Binding-site contacts:
Ligand atom O2 contacts residue ASN96 of chain 1.C at 2.8 Å (h-bond).
Ligand atom N2 contacts residue CYS8 of chain 1.C at 3.5 Å (h-bond).
Ligand atom O4 contacts residue HIS98 of chain 1.C at 2.8 Å (h-bond).
Ligand atom O11 contacts residue GLN90 of chain 1.C at 3.5 Å.
Ligand atom O11 contacts residue THR91 of chain 1.C at 3.0 Å (h-bond).
Ligand atom C3 contacts residue VAL92 of chain 1.C at 3.7 Å (hydrophobic).
Ligand atom O12 contacts residue PHE5 of chain 1.C at 3.4 Å.
Ligand atom C4 contacts residue ASN27 of chain 1.C at 3.5 Å.
Ligand atom O11 contacts residue VAL92 of chain 1.C at 3.0 Å (h-bond).
Ligand atom P contacts residue THR91 of chain 1.C at 3.0 Å.
Ligand atom C4 contacts residue LEU37 of chain 1.C at 3.6 Å (hydrophobic).
Ligand atom C17 contacts residue ARG28 of chain 1.C at 3.6 Å.
Ligand atom P contacts residue ASN96 of chain 1.C at 3.7 Å.
Ligand atom C10 contacts residue CYS8 of chain 1.C at 3.8 Å (hydrophobic).
Ligand atom C5 contacts residue VAL92 of chain 1.C at 3.8 Å (hydrophobic).
Ligand atom O1 contacts residue HIS98 of chain 1.C at 3.5 Å.
Ligand atom P contacts residue HIS98 of chain 1.C at 3.6 Å.
Ligand atom C2 contacts residue HIS98 of chain 1.C at 3.8 Å.
Ligand atom O1 contacts residue LEU37 of chain 1.C at 3.8 Å.
Ligand atom O contacts residue ASN27 of chain 1.C at 2.9 Å (h-bond).
Ligand atom C3 contacts residue ASN96 of chain 1.C at 3.5 Å.
Ligand atom N5 contacts residue ARG28 of chain 1.C at 3.5 Å (salt-bridge).
Ligand atom O3 contacts residue THR91 of chain 1.C at 2.3 Å (h-bond).
Ligand atom O12 contacts residue LEU37 of chain 1.C at 3.1 Å.
Ligand atom C17 contacts residue LEU25 of chain 1.C at 3.7 Å (hydrophobic).
Ligand atom O2 contacts residue HIS98 of chain 1.C at 3.3 Å (h-bond).
Ligand atom C2 contacts residue LEU37 of chain 1.C at 3.8 Å (hydrophobic).
Ligand atom N5 contacts residue LEU37 of chain 1.C at 3.8 Å.
Ligand atom P contacts residue GLN83 of chain 1.C at 3.6 Å.
Ligand atom C2 contacts residue ASN96 of chain 1.C at 3.8 Å.
Ligand atom O2 contacts residue THR91 of chain 1.C at 3.4 Å (h-bond).
Ligand atom C3 contacts residue THR91 of chain 1.C at 3.1 Å.
Ligand atom C contacts residue ASN27 of chain 1.C at 3.7 Å.
Ligand atom O1 contacts residue ASN27 of chain 1.C at 2.8 Å (h-bond).
Ligand atom O4 contacts residue GLN83 of chain 1.C at 2.9 Å (h-bond).
Ligand atom O3 contacts residue GLN83 of chain 1.C at 3.1 Å (h-bond).
Ligand atom N4 contacts residue ARG28 of chain 1.C at 3.8 Å.
Ligand atom O4 contacts residue ASN96 of chain 1.C at 3.6 Å.
Ligand atom O3 contacts residue GLY89 of chain 1.C at 3.8 Å.
Ligand atom C9 contacts residue ILE10 of chain 1.C at 3.7 Å (hydrophobic).

Sequence of chain 1.C:
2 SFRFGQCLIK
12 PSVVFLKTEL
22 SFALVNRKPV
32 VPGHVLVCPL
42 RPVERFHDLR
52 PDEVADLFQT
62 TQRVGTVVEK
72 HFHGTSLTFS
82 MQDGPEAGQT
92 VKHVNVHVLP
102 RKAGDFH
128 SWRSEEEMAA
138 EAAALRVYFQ

This protein binds this small molecule.
Small molecule (SMILES): O=C(CCl)NCCCCCCNc1ncnc2c1ncn2[C@@H]1O[C@H](COP(=O)(O)O)[C@@H](O)[C@H]1O